Binding-site contacts:
Ligand atom N contacts residue PRO516 of chain 1.A at 2.9 Å (h-bond).
Ligand atom C contacts residue ARG523 of chain 1.A at 4.1 Å.
Ligand atom CB contacts residue TYR488 of chain 1.A at 3.5 Å (hydrophobic).
Ligand atom CG contacts residue ASN721 of chain 1.A at 3.9 Å.
Ligand atom CA contacts residue PRO516 of chain 1.A at 3.9 Å (hydrophobic).
Ligand atom CD contacts residue GLU738 of chain 1.A at 3.5 Å.
Ligand atom OE2 contacts residue MET737 of chain 1.A at 3.3 Å.
Ligand atom CD contacts residue LEU736 of chain 1.A at 4.3 Å (hydrophobic).
Ligand atom CD contacts residue THR690 of chain 1.A at 3.2 Å.
Ligand atom CG contacts residue TYR488 of chain 1.A at 4.4 Å (hydrophobic).
Ligand atom N contacts residue TYR764 of chain 1.A at 3.4 Å (h-bond).
Ligand atom OE1 contacts residue GLU738 of chain 1.A at 3.9 Å.
Ligand atom C contacts residue TYR488 of chain 1.A at 3.8 Å (hydrophobic).
Ligand atom OE1 contacts residue ALA689 of chain 1.A at 4.3 Å.
Ligand atom OE1 contacts residue THR690 of chain 1.A at 2.9 Å (h-bond).
Ligand atom CD contacts residue VAL685 of chain 1.A at 4.3 Å (hydrophobic).
Ligand atom O contacts residue ALA518 of chain 1.A at 3.1 Å (h-bond).
Ligand atom OE1 contacts residue VAL685 of chain 1.A at 4.1 Å.
Ligand atom CG contacts residue GLU738 of chain 1.A at 3.7 Å.
Ligand atom CA contacts residue TYR488 of chain 1.A at 4.3 Å (hydrophobic).
Ligand atom OE2 contacts residue GLU738 of chain 1.A at 3.1 Å (salt-bridge).
Ligand atom CA contacts residue GLU738 of chain 1.A at 3.6 Å.
Ligand atom OXT contacts residue GLY688 of chain 1.A at 3.4 Å.
Ligand atom OE2 contacts residue THR690 of chain 1.A at 3.0 Å (h-bond).
Ligand atom CA contacts residue ALA689 of chain 1.A at 4.2 Å (hydrophobic).
Ligand atom OXT contacts residue TYR488 of chain 1.A at 3.5 Å.
Ligand atom O contacts residue ARG523 of chain 1.A at 3.4 Å (salt-bridge).
Ligand atom OXT contacts residue ALA689 of chain 1.A at 2.6 Å (h-bond).
Ligand atom CB contacts residue GLU738 of chain 1.A at 4.3 Å.
Ligand atom C contacts residue ALA518 of chain 1.A at 4.2 Å (hydrophobic).
Ligand atom C contacts residue ALA689 of chain 1.A at 3.5 Å (hydrophobic).
Ligand atom OXT contacts residue ARG523 of chain 1.A at 3.4 Å (salt-bridge).
Ligand atom N contacts residue GLU738 of chain 1.A at 3.3 Å.
Ligand atom O contacts residue ALA689 of chain 1.A at 3.9 Å.
Ligand atom C contacts residue PRO516 of chain 1.A at 3.7 Å (hydrophobic).
Ligand atom OE2 contacts residue LEU736 of chain 1.A at 3.4 Å (h-bond).
Ligand atom O contacts residue PRO516 of chain 1.A at 2.9 Å (h-bond).
Ligand atom O contacts residue TYR488 of chain 1.A at 4.3 Å.
Ligand atom O contacts residue LEU517 of chain 1.A at 3.6 Å.
Ligand atom N contacts residue ALA518 of chain 1.A at 4.3 Å.

Sequence of chain 1.A:
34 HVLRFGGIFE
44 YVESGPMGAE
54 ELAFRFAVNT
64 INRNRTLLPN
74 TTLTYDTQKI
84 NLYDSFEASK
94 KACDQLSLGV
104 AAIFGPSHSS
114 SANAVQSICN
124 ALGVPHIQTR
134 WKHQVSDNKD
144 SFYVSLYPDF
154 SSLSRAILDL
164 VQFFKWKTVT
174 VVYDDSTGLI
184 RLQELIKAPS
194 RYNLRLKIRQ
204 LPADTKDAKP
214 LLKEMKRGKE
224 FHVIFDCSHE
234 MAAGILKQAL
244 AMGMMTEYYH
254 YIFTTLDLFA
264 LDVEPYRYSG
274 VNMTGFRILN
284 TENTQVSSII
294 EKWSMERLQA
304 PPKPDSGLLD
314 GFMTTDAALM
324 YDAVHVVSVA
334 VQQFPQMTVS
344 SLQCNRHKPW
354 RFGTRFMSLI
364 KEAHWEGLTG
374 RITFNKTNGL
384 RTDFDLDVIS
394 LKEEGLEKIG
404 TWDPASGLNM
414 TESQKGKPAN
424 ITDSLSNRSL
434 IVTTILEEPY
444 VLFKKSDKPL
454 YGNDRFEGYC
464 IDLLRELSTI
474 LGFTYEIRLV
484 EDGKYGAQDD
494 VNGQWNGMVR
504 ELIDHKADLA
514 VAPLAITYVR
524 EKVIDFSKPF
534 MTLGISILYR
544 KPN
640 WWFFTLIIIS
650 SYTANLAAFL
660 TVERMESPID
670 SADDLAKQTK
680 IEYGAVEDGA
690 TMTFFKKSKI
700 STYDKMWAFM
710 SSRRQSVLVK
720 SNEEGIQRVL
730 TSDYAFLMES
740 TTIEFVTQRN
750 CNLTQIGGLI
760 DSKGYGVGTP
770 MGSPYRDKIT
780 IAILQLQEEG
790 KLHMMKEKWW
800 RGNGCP

A small-molecule ligand and the protein it binds are described below.
Small molecule (SMILES): N[C@@H](CCC(=O)O)C(=O)O